Binding-site contacts:
Ligand atom O3 contacts residue LYS133 of chain 1.A at 3.0 Å (salt-bridge).
Ligand atom C3 contacts residue TRP80 of chain 1.A at 4.4 Å (hydrophobic).
Ligand atom O5 contacts residue TRP80 of chain 1.A at 4.5 Å.
Ligand atom C1 contacts residue TRP95 of chain 1.A at 4.0 Å (hydrophobic).
Ligand atom C3 contacts residue TRP95 of chain 1.A at 3.9 Å (hydrophobic).
Ligand atom O2 contacts residue ASP138 of chain 1.A at 2.6 Å (salt-bridge).
Ligand atom O3 contacts residue TRP95 of chain 1.A at 3.6 Å.
Ligand atom C5 contacts residue TRP95 of chain 1.A at 4.2 Å (hydrophobic).
Ligand atom C4 contacts residue TRP80 of chain 1.A at 3.9 Å (hydrophobic).
Ligand atom C2 contacts residue LYS133 of chain 1.A at 3.7 Å.
Ligand atom O3 contacts residue TRP80 of chain 1.A at 4.2 Å.
Ligand atom C2 contacts residue TRP80 of chain 1.A at 4.0 Å (hydrophobic).
Ligand atom O4 contacts residue TRP80 of chain 1.A at 4.4 Å.
Ligand atom C4 contacts residue TRP95 of chain 1.A at 3.8 Å (hydrophobic).
Ligand atom O3 contacts residue ILE126 of chain 1.A at 4.4 Å.
Ligand atom C1 contacts residue TYR78 of chain 1.A at 3.8 Å (hydrophobic).
Ligand atom C1 contacts residue ILE126 of chain 1.A at 4.1 Å (hydrophobic).
Ligand atom C2 contacts residue TRP95 of chain 1.A at 3.6 Å (hydrophobic).
Ligand atom O6 contacts residue TRP95 of chain 1.A at 4.1 Å.
Ligand atom C1 contacts residue ASP138 of chain 1.A at 4.2 Å.
Ligand atom C3 contacts residue LYS133 of chain 1.A at 3.8 Å.
Ligand atom O2 contacts residue ILE126 of chain 1.A at 4.2 Å.
Ligand atom C2 contacts residue ILE126 of chain 1.A at 4.2 Å (hydrophobic).
Ligand atom O5 contacts residue TRP95 of chain 1.A at 3.7 Å.
Ligand atom C5 contacts residue TYR78 of chain 1.A at 4.1 Å (hydrophobic).
Ligand atom C6 contacts residue TYR78 of chain 1.A at 3.3 Å (hydrophobic).
Ligand atom O6 contacts residue TYR78 of chain 1.A at 3.7 Å.
Ligand atom C3 contacts residue ASP138 of chain 1.A at 4.3 Å.
Ligand atom O2 contacts residue TRP95 of chain 1.A at 4.2 Å.
Ligand atom C2 contacts residue ASP138 of chain 1.A at 3.2 Å.
Ligand atom O5 contacts residue TYR78 of chain 1.A at 3.0 Å.
Ligand atom O2 contacts residue LYS133 of chain 1.A at 3.0 Å.
Ligand atom C6 contacts residue TRP80 of chain 1.A at 4.4 Å (hydrophobic).
Ligand atom O3 contacts residue ASP138 of chain 1.A at 3.9 Å.

Sequence of chain 1.A:
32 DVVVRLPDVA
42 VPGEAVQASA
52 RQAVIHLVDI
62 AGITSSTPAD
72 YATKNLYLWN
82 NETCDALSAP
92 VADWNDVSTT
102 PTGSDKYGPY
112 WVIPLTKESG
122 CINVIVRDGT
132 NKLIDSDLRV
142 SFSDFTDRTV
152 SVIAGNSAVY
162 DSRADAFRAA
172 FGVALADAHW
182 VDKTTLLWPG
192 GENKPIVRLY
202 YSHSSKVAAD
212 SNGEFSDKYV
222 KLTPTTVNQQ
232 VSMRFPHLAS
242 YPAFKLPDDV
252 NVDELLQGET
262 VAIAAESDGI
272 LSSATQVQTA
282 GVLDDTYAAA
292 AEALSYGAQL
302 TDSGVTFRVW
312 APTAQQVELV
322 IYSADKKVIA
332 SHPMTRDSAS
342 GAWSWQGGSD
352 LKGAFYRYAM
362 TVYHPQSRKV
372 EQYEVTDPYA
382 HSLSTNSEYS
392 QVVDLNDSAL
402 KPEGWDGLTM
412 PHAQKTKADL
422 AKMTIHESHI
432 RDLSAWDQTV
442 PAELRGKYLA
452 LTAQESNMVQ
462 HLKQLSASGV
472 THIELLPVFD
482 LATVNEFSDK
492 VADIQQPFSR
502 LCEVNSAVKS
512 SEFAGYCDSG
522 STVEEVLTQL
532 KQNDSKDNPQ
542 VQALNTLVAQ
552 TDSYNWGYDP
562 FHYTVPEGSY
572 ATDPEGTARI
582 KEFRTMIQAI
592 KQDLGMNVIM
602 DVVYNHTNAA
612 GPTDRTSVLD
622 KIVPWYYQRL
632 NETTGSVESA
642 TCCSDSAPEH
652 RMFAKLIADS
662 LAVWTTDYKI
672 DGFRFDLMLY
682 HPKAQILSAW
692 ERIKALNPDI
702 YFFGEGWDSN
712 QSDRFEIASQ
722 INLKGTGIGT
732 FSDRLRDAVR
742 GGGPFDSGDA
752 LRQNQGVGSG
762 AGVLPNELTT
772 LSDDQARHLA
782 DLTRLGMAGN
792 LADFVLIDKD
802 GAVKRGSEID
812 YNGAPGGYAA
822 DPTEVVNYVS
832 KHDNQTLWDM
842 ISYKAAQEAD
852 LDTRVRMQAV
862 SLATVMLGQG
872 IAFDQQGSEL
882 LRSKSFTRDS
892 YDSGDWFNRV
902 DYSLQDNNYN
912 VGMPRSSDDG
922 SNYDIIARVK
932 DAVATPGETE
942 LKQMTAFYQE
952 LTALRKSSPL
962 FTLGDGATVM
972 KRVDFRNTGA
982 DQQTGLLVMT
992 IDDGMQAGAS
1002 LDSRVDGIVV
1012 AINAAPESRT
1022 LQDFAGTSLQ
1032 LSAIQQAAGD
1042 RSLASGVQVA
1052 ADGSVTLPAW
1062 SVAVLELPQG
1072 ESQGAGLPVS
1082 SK

The protein below binds the small molecule below.
Small molecule (SMILES): OC[C@H]1O[C@H](O[C@H]2[C@H](O)[C@@H](O)[C@@H](O)O[C@@H]2CO)[C@H](O)[C@@H](O)[C@@H]1O